This protein binds this small molecule.
Small molecule (SMILES): CC(=O)N[C@@H]1[C@@H](O)[C@H](O)[C@@H](CO)O[C@H]1O

Binding-site contacts:
Ligand atom C8 contacts residue ASN199 of chain 1.A at 4.2 Å.
Ligand atom N2 contacts residue ARG226 of chain 1.A at 4.3 Å.
Ligand atom O7 contacts residue VAL70 of chain 1.A at 4.1 Å.
Ligand atom C2 contacts residue ASN199 of chain 1.A at 2.5 Å.
Ligand atom C3 contacts residue ARG226 of chain 1.A at 4.5 Å.
Ligand atom O7 contacts residue ASN199 of chain 1.A at 3.1 Å (h-bond).
Ligand atom C5 contacts residue ASN199 of chain 1.A at 3.7 Å.
Ligand atom C7 contacts residue ASN199 of chain 1.A at 3.2 Å.
Ligand atom C8 contacts residue VAL195 of chain 1.A at 3.8 Å (hydrophobic).
Ligand atom C6 contacts residue ARG226 of chain 1.A at 4.2 Å.
Ligand atom O5 contacts residue ASN199 of chain 1.A at 2.4 Å (h-bond).
Ligand atom C1 contacts residue ASN199 of chain 1.A at 1.4 Å.
Ligand atom O5 contacts residue ARG226 of chain 1.A at 3.2 Å (salt-bridge).
Ligand atom C1 contacts residue ARG226 of chain 1.A at 3.3 Å.
Ligand atom C8 contacts residue VAL70 of chain 1.A at 4.3 Å (hydrophobic).
Ligand atom C3 contacts residue ASN199 of chain 1.A at 3.8 Å.
Ligand atom C4 contacts residue ASN199 of chain 1.A at 4.2 Å.
Ligand atom C2 contacts residue ARG226 of chain 1.A at 4.2 Å.
Ligand atom N2 contacts residue ASN199 of chain 1.A at 2.9 Å (h-bond).
Ligand atom C5 contacts residue ARG226 of chain 1.A at 3.7 Å.

Sequence of chain 1.A:
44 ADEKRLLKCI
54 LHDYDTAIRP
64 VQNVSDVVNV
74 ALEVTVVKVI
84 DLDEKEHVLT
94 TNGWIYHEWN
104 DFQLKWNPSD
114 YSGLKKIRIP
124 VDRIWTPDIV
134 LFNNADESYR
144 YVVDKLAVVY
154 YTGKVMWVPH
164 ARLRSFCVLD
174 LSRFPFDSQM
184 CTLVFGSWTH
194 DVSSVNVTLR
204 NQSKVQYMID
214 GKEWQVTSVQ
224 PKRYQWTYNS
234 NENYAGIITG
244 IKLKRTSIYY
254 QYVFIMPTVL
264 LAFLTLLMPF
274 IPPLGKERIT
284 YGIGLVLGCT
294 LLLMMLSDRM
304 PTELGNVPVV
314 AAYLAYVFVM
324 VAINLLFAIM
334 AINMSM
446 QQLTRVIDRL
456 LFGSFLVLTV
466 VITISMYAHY